The small molecule below binds the protein below.
Small molecule (SMILES): CC(=O)N[C@H]1[C@H](O[C@H]2[C@H](O)[C@@H](NC(C)=O)CO[C@@H]2CO[C@@H]2O[C@@H](C)[C@@H](O)[C@@H](O)[C@@H]2O)O[C@H](CO)[C@@H](O)[C@@H]1O

Sequence of chain 9.A:
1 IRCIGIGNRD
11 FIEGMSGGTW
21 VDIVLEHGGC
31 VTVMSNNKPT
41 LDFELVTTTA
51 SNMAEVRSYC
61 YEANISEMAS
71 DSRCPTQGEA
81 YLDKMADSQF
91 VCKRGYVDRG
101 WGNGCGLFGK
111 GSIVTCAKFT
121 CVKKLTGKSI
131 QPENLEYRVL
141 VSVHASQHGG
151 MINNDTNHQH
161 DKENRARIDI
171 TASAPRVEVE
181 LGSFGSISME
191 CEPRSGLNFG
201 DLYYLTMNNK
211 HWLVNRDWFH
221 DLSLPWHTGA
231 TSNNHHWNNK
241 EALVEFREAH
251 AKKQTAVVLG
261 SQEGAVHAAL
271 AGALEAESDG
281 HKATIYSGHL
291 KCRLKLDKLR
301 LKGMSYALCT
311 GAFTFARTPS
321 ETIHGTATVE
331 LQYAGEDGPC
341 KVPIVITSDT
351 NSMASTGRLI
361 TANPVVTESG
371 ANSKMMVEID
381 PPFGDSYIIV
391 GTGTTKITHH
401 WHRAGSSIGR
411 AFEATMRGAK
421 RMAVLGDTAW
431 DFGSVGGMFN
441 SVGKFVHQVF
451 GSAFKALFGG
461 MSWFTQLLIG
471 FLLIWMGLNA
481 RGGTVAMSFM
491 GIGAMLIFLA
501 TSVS

Binding-site contacts:
Ligand atom O7 contacts residue ASN154 of chain 9.A at 4.0 Å.
Ligand atom C1 contacts residue MET151 of chain 9.A at 4.1 Å (hydrophobic).
Ligand atom C8 contacts residue GLY150 of chain 9.A at 3.8 Å.
Ligand atom O5 contacts residue THR156 of chain 9.A at 4.0 Å.
Ligand atom O5 contacts residue ASN154 of chain 9.A at 2.3 Å (h-bond).
Ligand atom C3 contacts residue MET151 of chain 9.A at 4.0 Å (hydrophobic).
Ligand atom C1 contacts residue GLY150 of chain 9.A at 3.9 Å.
Ligand atom O5 contacts residue THR156 of chain 9.A at 4.0 Å.
Ligand atom C6 contacts residue THR156 of chain 9.A at 3.7 Å.
Ligand atom C6 contacts residue ASP161 of chain 9.A at 3.6 Å.
Ligand atom C5 contacts residue MET151 of chain 9.A at 3.8 Å (hydrophobic).
Ligand atom C6 contacts residue ASN157 of chain 9.A at 3.5 Å.
Ligand atom C5 contacts residue ASN154 of chain 9.A at 3.6 Å.
Ligand atom C1 contacts residue ASN154 of chain 9.A at 1.4 Å.
Ligand atom C8 contacts residue THR156 of chain 9.A at 4.5 Å.
Ligand atom C3 contacts residue ASN154 of chain 9.A at 3.8 Å.
Ligand atom C7 contacts residue GLY150 of chain 9.A at 3.1 Å.
Ligand atom C6 contacts residue THR156 of chain 9.A at 4.0 Å.
Ligand atom O6 contacts residue THR156 of chain 9.A at 4.5 Å.
Ligand atom C1 contacts residue THR156 of chain 9.A at 4.3 Å.
Ligand atom C2 contacts residue GLY150 of chain 9.A at 3.8 Å.
Ligand atom C5 contacts residue THR156 of chain 9.A at 4.2 Å.
Ligand atom C7 contacts residue ASN154 of chain 9.A at 3.7 Å.
Ligand atom C2 contacts residue ASN154 of chain 9.A at 2.4 Å.
Ligand atom C4 contacts residue ASN154 of chain 9.A at 4.2 Å.
Ligand atom O5 contacts residue ASN157 of chain 9.A at 4.3 Å.
Ligand atom C6 contacts residue MET151 of chain 9.A at 4.5 Å (hydrophobic).
Ligand atom C5 contacts residue THR156 of chain 9.A at 3.9 Å.
Ligand atom O5 contacts residue MET151 of chain 9.A at 3.9 Å.
Ligand atom N2 contacts residue ASN154 of chain 9.A at 2.9 Å (h-bond).
Ligand atom O7 contacts residue HIS148 of chain 9.A at 3.6 Å (h-bond).
Ligand atom C2 contacts residue MET151 of chain 9.A at 4.2 Å (hydrophobic).
Ligand atom C8 contacts residue ASN157 of chain 9.A at 3.9 Å.
Ligand atom N2 contacts residue GLY150 of chain 9.A at 3.5 Å (h-bond).
Ligand atom C4 contacts residue MET151 of chain 9.A at 3.9 Å (hydrophobic).
Ligand atom O7 contacts residue GLY150 of chain 9.A at 2.9 Å (h-bond).
Ligand atom O6 contacts residue MET151 of chain 9.A at 4.2 Å.
Ligand atom O7 contacts residue THR156 of chain 9.A at 4.5 Å.